Sequence of chain 1.A:
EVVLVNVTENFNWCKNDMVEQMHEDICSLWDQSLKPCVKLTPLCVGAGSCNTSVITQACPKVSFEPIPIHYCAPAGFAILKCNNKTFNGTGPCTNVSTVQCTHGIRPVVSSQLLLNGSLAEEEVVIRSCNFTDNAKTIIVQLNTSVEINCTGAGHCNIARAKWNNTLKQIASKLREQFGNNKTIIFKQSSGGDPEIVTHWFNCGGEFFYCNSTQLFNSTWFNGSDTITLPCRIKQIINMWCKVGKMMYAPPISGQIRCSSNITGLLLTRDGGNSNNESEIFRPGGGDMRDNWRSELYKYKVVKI

Binding-site contacts:
Ligand atom C7 contacts residue ASN143 of chain 1.A at 3.0 Å.
Ligand atom C4 contacts residue ASN143 of chain 1.A at 4.1 Å.
Ligand atom N2 contacts residue THR144 of chain 1.A at 4.2 Å.
Ligand atom O6 contacts residue GLN169 of chain 1.A at 4.2 Å.
Ligand atom C2 contacts residue GLU122 of chain 1.A at 3.8 Å.
Ligand atom O6 contacts residue VAL124 of chain 1.A at 3.5 Å (h-bond).
Ligand atom O5 contacts residue GLU122 of chain 1.A at 3.7 Å.
Ligand atom C1 contacts residue GLU122 of chain 1.A at 3.7 Å.
Ligand atom C5 contacts residue GLN169 of chain 1.A at 4.3 Å.
Ligand atom C8 contacts residue THR144 of chain 1.A at 3.9 Å.
Ligand atom C1 contacts residue ASN143 of chain 1.A at 1.4 Å.
Ligand atom O6 contacts residue GLU123 of chain 1.A at 4.0 Å.
Ligand atom C3 contacts residue ASN143 of chain 1.A at 3.6 Å.
Ligand atom O5 contacts residue GLU123 of chain 1.A at 3.2 Å.
Ligand atom C5 contacts residue GLU123 of chain 1.A at 4.2 Å.
Ligand atom C3 contacts residue GLN169 of chain 1.A at 4.3 Å.
Ligand atom O5 contacts residue ASN143 of chain 1.A at 2.4 Å (h-bond).
Ligand atom N2 contacts residue GLU122 of chain 1.A at 4.4 Å.
Ligand atom C1 contacts residue VAL124 of chain 1.A at 4.2 Å (hydrophobic).
Ligand atom C5 contacts residue VAL124 of chain 1.A at 4.2 Å (hydrophobic).
Ligand atom C5 contacts residue ASN143 of chain 1.A at 3.6 Å.
Ligand atom C6 contacts residue LYS173 of chain 1.A at 4.3 Å.
Ligand atom O6 contacts residue LYS173 of chain 1.A at 3.6 Å.
Ligand atom C6 contacts residue GLU123 of chain 1.A at 3.7 Å.
Ligand atom C8 contacts residue ASN143 of chain 1.A at 4.2 Å.
Ligand atom C1 contacts residue GLN169 of chain 1.A at 4.2 Å.
Ligand atom C2 contacts residue ASN143 of chain 1.A at 2.2 Å.
Ligand atom O7 contacts residue ASN143 of chain 1.A at 3.0 Å (h-bond).
Ligand atom C1 contacts residue GLU123 of chain 1.A at 4.1 Å.
Ligand atom C6 contacts residue VAL124 of chain 1.A at 4.0 Å (hydrophobic).
Ligand atom C7 contacts residue GLU122 of chain 1.A at 4.2 Å.
Ligand atom O5 contacts residue VAL124 of chain 1.A at 3.3 Å (h-bond).
Ligand atom C7 contacts residue THR144 of chain 1.A at 4.4 Å.
Ligand atom O7 contacts residue GLU122 of chain 1.A at 3.3 Å (salt-bridge).
Ligand atom N2 contacts residue ASN143 of chain 1.A at 2.6 Å (h-bond).

The small molecule below binds the protein below.
Small molecule (SMILES): CC(=O)N[C@@H]1[C@@H](O)[C@H](O)[C@@H](CO)O[C@H]1O